Sequence of chain 1.A:
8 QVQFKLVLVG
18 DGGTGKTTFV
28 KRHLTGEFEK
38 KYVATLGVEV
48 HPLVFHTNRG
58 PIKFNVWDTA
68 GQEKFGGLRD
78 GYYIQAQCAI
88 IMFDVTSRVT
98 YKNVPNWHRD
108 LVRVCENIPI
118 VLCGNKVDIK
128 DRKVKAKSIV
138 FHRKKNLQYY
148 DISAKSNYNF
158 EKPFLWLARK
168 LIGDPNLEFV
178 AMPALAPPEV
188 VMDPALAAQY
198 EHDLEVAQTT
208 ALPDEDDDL

Binding-site contacts:
Ligand atom O6 contacts residue SER150 of chain 1.A at 3.4 Å (h-bond).
Ligand atom N3B contacts residue GLY20 of chain 1.A at 3.0 Å (h-bond).
Ligand atom PA contacts residue THR25 of chain 1.A at 3.4 Å.
Ligand atom O2B contacts residue LYS23 of chain 1.A at 2.6 Å (salt-bridge).
Ligand atom N3B contacts residue MG1 of chain 1.E at 3.5 Å.
Ligand atom O2A contacts residue GLY22 of chain 1.A at 3.3 Å.
Ligand atom N7 contacts residue ASN122 of chain 1.A at 3.1 Å (h-bond).
Ligand atom N1 contacts residue LYS152 of chain 1.A at 3.5 Å.
Ligand atom C2 contacts residue ASP125 of chain 1.A at 3.6 Å.
Ligand atom O1A contacts residue TYR39 of chain 1.A at 3.2 Å.
Ligand atom O2A contacts residue THR24 of chain 1.A at 3.1 Å (h-bond).
Ligand atom O1B contacts residue THR24 of chain 1.A at 3.0 Å (h-bond).
Ligand atom O5' contacts residue THR25 of chain 1.A at 3.2 Å (h-bond).
Ligand atom O6 contacts residue ASP125 of chain 1.A at 3.3 Å (salt-bridge).
Ligand atom O3A contacts residue GLY22 of chain 1.A at 3.3 Å (h-bond).
Ligand atom O1B contacts residue MG1 of chain 1.E at 2.0 Å.
Ligand atom O2B contacts residue THR21 of chain 1.A at 3.2 Å (h-bond).
Ligand atom O2B contacts residue GLY22 of chain 1.A at 3.2 Å (h-bond).
Ligand atom O2G contacts residue MG1 of chain 1.E at 1.9 Å.
Ligand atom O2' contacts residue GLU36 of chain 1.A at 2.6 Å (salt-bridge).
Ligand atom N2 contacts residue ILE126 of chain 1.A at 3.4 Å.
Ligand atom O2A contacts residue THR25 of chain 1.A at 2.6 Å (h-bond).
Ligand atom C2' contacts residue THR25 of chain 1.A at 3.5 Å.
Ligand atom O1G contacts residue TYR39 of chain 1.A at 2.7 Å (h-bond).
Ligand atom N3B contacts residue TYR39 of chain 1.A at 3.3 Å.
Ligand atom PB contacts residue MG1 of chain 1.E at 3.2 Å.
Ligand atom O3' contacts residue LYS37 of chain 1.A at 2.7 Å (salt-bridge).
Ligand atom O2' contacts residue LYS37 of chain 1.A at 3.0 Å (salt-bridge).
Ligand atom PG contacts residue MG1 of chain 1.E at 3.2 Å.
Ligand atom O3G contacts residue LYS23 of chain 1.A at 2.8 Å (salt-bridge).
Ligand atom O3G contacts residue GLY68 of chain 1.A at 2.7 Å (h-bond).
Ligand atom N1 contacts residue ASP125 of chain 1.A at 2.8 Å (salt-bridge).
Ligand atom C6 contacts residue LYS123 of chain 1.A at 3.5 Å.
Ligand atom C6 contacts residue ASP125 of chain 1.A at 3.4 Å.
Ligand atom O6 contacts residue ASN122 of chain 1.A at 3.4 Å (h-bond).
Ligand atom N2 contacts residue ASP125 of chain 1.A at 2.9 Å (salt-bridge).
Ligand atom O4' contacts residue LYS123 of chain 1.A at 3.1 Å (salt-bridge).
Ligand atom O6 contacts residue ALA151 of chain 1.A at 2.9 Å (h-bond).
Ligand atom O2G contacts residue THR42 of chain 1.A at 2.7 Å (h-bond).
Ligand atom O6 contacts residue LYS152 of chain 1.A at 3.1 Å (salt-bridge).

The protein below binds the small molecule below.
Small molecule (SMILES): Nc1nc2c(ncn2[C@@H]2O[C@H](CO[P](=O)(O)O[P](=O)(O)NP(=O)(O)O)[C@@H](O)[C@H]2O)c(=O)[nH]1